Binding-site contacts:
Ligand atom N3 contacts residue ARG425 of chain 17.A at 3.1 Å (salt-bridge).
Ligand atom OP2 contacts residue ASP426 of chain 17.A at 2.8 Å (salt-bridge).
Ligand atom OP1 contacts residue GLY34 of chain 16.C at 3.8 Å.
Ligand atom P contacts residue ARG425 of chain 17.A at 3.5 Å.
Ligand atom O4' contacts residue PHE212 of chain 16.A at 3.4 Å.
Ligand atom N1 contacts residue GLU208 of chain 16.A at 1.5 Å (salt-bridge).
Ligand atom C2 contacts residue ARG425 of chain 17.A at 3.1 Å.
Ligand atom N3 contacts residue PHE212 of chain 16.A at 2.9 Å.
Ligand atom P contacts residue DC1 of chain 16.H at 2.5 Å.
Ligand atom OP2 contacts residue DC1 of chain 16.H at 2.0 Å.
Ligand atom O5' contacts residue ARG425 of chain 17.A at 2.8 Å.
Ligand atom O3' contacts residue ARG28 of chain 16.C at 3.5 Å (salt-bridge).
Ligand atom OP2 contacts residue ARG425 of chain 17.A at 3.8 Å.
Ligand atom C5' contacts residue DC1 of chain 16.H at 2.3 Å.
Ligand atom C2' contacts residue DC1 of chain 16.E at 2.2 Å.
Ligand atom O5' contacts residue TYR31 of chain 16.C at 3.4 Å (h-bond).
Ligand atom OP1 contacts residue ARG28 of chain 16.C at 3.2 Å (salt-bridge).
Ligand atom C5' contacts residue TYR31 of chain 16.C at 2.9 Å (hydrophobic).
Ligand atom O3' contacts residue ARG425 of chain 17.A at 3.8 Å.
Ligand atom O5' contacts residue DC1 of chain 16.H at 2.6 Å.
Ligand atom C6 contacts residue GLU208 of chain 16.A at 2.6 Å.
Ligand atom C2 contacts residue GLU208 of chain 16.A at 1.6 Å.
Ligand atom C5 contacts residue GLU208 of chain 16.A at 3.4 Å.
Ligand atom N6 contacts residue GLU208 of chain 16.A at 3.4 Å (salt-bridge).
Ligand atom C1' contacts residue ALA27 of chain 16.C at 3.8 Å (hydrophobic).
Ligand atom C3' contacts residue DC1 of chain 16.E at 2.9 Å.
Ligand atom C5' contacts residue ARG28 of chain 16.C at 3.1 Å.
Ligand atom N3 contacts residue GLU208 of chain 16.A at 2.7 Å (salt-bridge).
Ligand atom C2 contacts residue PHE212 of chain 16.A at 3.8 Å (hydrophobic).
Ligand atom OP2 contacts residue THR423 of chain 17.A at 2.9 Å.
Ligand atom C4 contacts residue GLU208 of chain 16.A at 3.4 Å.
Ligand atom N1 contacts residue ARG425 of chain 17.A at 3.6 Å (salt-bridge).
Ligand atom O3' contacts residue THR423 of chain 17.A at 3.8 Å.
Ligand atom O3' contacts residue DC1 of chain 16.E at 3.3 Å.
Ligand atom C4' contacts residue DC1 of chain 16.H at 2.8 Å.
Ligand atom C1' contacts residue PHE212 of chain 16.A at 3.5 Å (hydrophobic).
Ligand atom O4' contacts residue ARG425 of chain 17.A at 3.7 Å.
Ligand atom C1' contacts residue DC1 of chain 16.E at 3.6 Å.
Ligand atom O5' contacts residue ARG28 of chain 16.C at 3.4 Å.
Ligand atom C4 contacts residue ARG425 of chain 17.A at 3.6 Å.

Sequence of chain 16.C:
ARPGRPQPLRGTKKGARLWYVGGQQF

The protein below binds the small molecule below.
Small molecule (SMILES): Nc1ncnc2c1N1CN2[C@H]2C[C@]3(OP3(O)(O)OC[C@H]3OCC[C@@H]3O[P](=O)(O)OC[C@H]3O[C@@H]1C[C@@H]3O)[C@@H](CO[P](=O)(O)O[C@H]1CCO[C@@H]1COP(=O)=O)O2

Sequence of chain 16.A:
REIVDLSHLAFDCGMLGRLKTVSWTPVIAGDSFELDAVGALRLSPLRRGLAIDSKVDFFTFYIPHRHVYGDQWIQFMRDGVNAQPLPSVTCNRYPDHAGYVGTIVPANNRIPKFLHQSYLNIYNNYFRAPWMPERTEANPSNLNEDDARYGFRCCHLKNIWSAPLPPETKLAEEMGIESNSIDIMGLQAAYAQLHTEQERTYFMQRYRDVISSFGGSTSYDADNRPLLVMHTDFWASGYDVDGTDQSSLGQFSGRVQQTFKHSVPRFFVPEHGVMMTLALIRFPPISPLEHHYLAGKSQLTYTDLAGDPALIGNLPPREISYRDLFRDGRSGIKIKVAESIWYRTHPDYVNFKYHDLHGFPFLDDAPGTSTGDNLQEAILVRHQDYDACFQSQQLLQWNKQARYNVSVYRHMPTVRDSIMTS

Sequence of chain 17.A:
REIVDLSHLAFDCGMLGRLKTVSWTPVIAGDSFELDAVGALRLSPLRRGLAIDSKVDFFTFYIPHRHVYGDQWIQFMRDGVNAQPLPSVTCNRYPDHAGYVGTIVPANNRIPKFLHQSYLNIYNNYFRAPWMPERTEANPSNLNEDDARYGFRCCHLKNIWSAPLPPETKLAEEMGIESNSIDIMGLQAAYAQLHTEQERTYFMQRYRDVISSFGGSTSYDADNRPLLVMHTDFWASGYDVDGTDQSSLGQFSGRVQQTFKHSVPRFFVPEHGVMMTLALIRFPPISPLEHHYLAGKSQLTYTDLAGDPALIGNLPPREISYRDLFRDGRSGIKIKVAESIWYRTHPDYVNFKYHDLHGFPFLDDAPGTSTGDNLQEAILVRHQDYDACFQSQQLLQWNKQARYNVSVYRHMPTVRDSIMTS